This protein binds this small molecule.
Small molecule (SMILES): Nc1nc2c(ncn2[C@@H]2O[C@H](CO[P](=O)(O)O[P](=O)(O)CP(=O)(O)O)[C@@H](O)[C@H]2O)c(=O)[nH]1

Binding-site contacts:
Ligand atom O2' contacts residue VAL29 of chain 1.C at 2.4 Å (h-bond).
Ligand atom O2' contacts residue PHE28 of chain 1.C at 3.5 Å.
Ligand atom C6 contacts residue ASP119 of chain 1.C at 3.5 Å.
Ligand atom O2B contacts residue VAL14 of chain 1.C at 3.0 Å (h-bond).
Ligand atom O1B contacts residue LYS16 of chain 1.C at 3.5 Å.
Ligand atom O2A contacts residue SER17 of chain 1.C at 3.1 Å (h-bond).
Ligand atom O1B contacts residue MG1 of chain 1.I at 2.2 Å.
Ligand atom O1G contacts residue GLY12 of chain 1.C at 3.2 Å.
Ligand atom O3G contacts residue MG1 of chain 1.I at 2.0 Å.
Ligand atom O2B contacts residue GLY15 of chain 1.C at 3.3 Å (h-bond).
Ligand atom C3B contacts residue GLY13 of chain 1.C at 3.1 Å.
Ligand atom N7 contacts residue ASN116 of chain 1.C at 3.2 Å (h-bond).
Ligand atom N2 contacts residue ASP119 of chain 1.C at 2.6 Å (salt-bridge).
Ligand atom O2A contacts residue ALA18 of chain 1.C at 2.6 Å (h-bond).
Ligand atom O1B contacts residue SER17 of chain 1.C at 2.7 Å (h-bond).
Ligand atom N2 contacts residue LEU120 of chain 1.C at 3.4 Å.
Ligand atom C2 contacts residue ASP119 of chain 1.C at 3.4 Å.
Ligand atom O6 contacts residue LYS117 of chain 1.C at 3.4 Å.
Ligand atom C3B contacts residue MG1 of chain 1.I at 3.5 Å.
Ligand atom C2' contacts residue VAL29 of chain 1.C at 3.4 Å (hydrophobic).
Ligand atom O6 contacts residue ASN116 of chain 1.C at 3.2 Å (h-bond).
Ligand atom O2B contacts residue GLY13 of chain 1.C at 2.9 Å (h-bond).
Ligand atom O3A contacts residue GLY15 of chain 1.C at 3.4 Å (h-bond).
Ligand atom N1 contacts residue ASP119 of chain 1.C at 2.8 Å (salt-bridge).
Ligand atom PB contacts residue MG1 of chain 1.I at 3.2 Å.
Ligand atom O3' contacts residue ASP30 of chain 1.C at 2.9 Å (salt-bridge).
Ligand atom O2' contacts residue ASP30 of chain 1.C at 3.3 Å (salt-bridge).
Ligand atom N7 contacts residue GLY15 of chain 1.C at 3.6 Å.
Ligand atom O1G contacts residue GLY60 of chain 1.C at 2.7 Å (h-bond).
Ligand atom O3G contacts residue THR35 of chain 1.C at 3.1 Å (h-bond).
Ligand atom O2G contacts residue PRO34 of chain 1.C at 3.2 Å.
Ligand atom C8 contacts residue GLY15 of chain 1.C at 3.6 Å.
Ligand atom C6 contacts residue LYS117 of chain 1.C at 3.3 Å.
Ligand atom O6 contacts residue ASP119 of chain 1.C at 3.3 Å (salt-bridge).
Ligand atom PG contacts residue MG1 of chain 1.I at 3.2 Å.
Ligand atom O6 contacts residue ALA146 of chain 1.C at 3.0 Å (h-bond).
Ligand atom O1G contacts residue LYS16 of chain 1.C at 3.0 Å (salt-bridge).
Ligand atom O2B contacts residue LYS16 of chain 1.C at 2.9 Å (salt-bridge).
Ligand atom O2G contacts residue THR35 of chain 1.C at 3.6 Å (h-bond).
Ligand atom C4 contacts residue PHE28 of chain 1.C at 3.6 Å (hydrophobic).

Sequence of chain 1.C:
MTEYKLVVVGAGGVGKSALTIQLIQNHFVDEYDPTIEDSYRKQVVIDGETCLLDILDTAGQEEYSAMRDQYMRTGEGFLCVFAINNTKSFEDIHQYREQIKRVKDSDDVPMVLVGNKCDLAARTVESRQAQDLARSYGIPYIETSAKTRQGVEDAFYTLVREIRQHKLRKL